Binding-site contacts:
Ligand atom CD1 contacts residue LEU13 of chain 1.W at 4.0 Å (hydrophobic).
Ligand atom CH2 contacts residue TYR14 of chain 1.Y at 3.7 Å (hydrophobic).
Ligand atom CD2 contacts residue LEU13 of chain 1.W at 3.6 Å (hydrophobic).
Ligand atom CD1 contacts residue GLU17 of chain 1.Y at 3.4 Å.
Ligand atom CG contacts residue TYR14 of chain 1.Y at 3.9 Å (hydrophobic).
Ligand atom NE1 contacts residue VAL18 of chain 1.Z at 4.4 Å.
Ligand atom OH contacts residue TYR14 of chain 1.Y at 4.2 Å.
Ligand atom CA contacts residue ARG22 of chain 1.Z at 4.2 Å.
Ligand atom CZ3 contacts residue LEU13 of chain 1.W at 3.9 Å (hydrophobic).
Ligand atom CB contacts residue TYR14 of chain 1.W at 3.6 Å (hydrophobic).
Ligand atom CE3 contacts residue TYR14 of chain 1.Y at 4.0 Å (hydrophobic).
Ligand atom CA contacts residue GLU17 of chain 1.Y at 3.0 Å.
Ligand atom NE1 contacts residue LEU13 of chain 1.W at 3.8 Å.
Ligand atom CE3 contacts residue TYR14 of chain 1.W at 4.1 Å (hydrophobic).
Ligand atom CD1 contacts residue TYR14 of chain 1.Y at 3.8 Å (hydrophobic).
Ligand atom NZ contacts residue TYR14 of chain 1.W at 3.3 Å.
Ligand atom NZ contacts residue GLU17 of chain 1.Y at 4.0 Å.
Ligand atom CH2 contacts residue LEU13 of chain 1.W at 4.4 Å (hydrophobic).
Ligand atom CZ2 contacts residue LEU13 of chain 1.Y at 3.9 Å (hydrophobic).
Ligand atom CE2 contacts residue TYR14 of chain 1.Y at 3.7 Å (hydrophobic).
Ligand atom NE1 contacts residue TYR14 of chain 1.Y at 3.7 Å.
Ligand atom OH contacts residue TYR14 of chain 1.W at 4.2 Å.
Ligand atom CH2 contacts residue GLU17 of chain 1.W at 4.4 Å.
Ligand atom CG contacts residue LEU13 of chain 1.W at 4.0 Å (hydrophobic).
Ligand atom CG contacts residue GLU17 of chain 1.Y at 4.1 Å.
Ligand atom CB contacts residue GLU17 of chain 1.Y at 3.9 Å.
Ligand atom CZ2 contacts residue LEU13 of chain 1.W at 4.0 Å (hydrophobic).
Ligand atom CD1 contacts residue LEU13 of chain 1.Y at 4.0 Å (hydrophobic).
Ligand atom CE2 contacts residue LEU13 of chain 1.W at 3.6 Å (hydrophobic).
Ligand atom CD1 contacts residue VAL18 of chain 1.Z at 4.4 Å (hydrophobic).
Ligand atom CD2 contacts residue TYR14 of chain 1.Y at 3.6 Å (hydrophobic).
Ligand atom CZ3 contacts residue GLU17 of chain 1.W at 4.4 Å.
Ligand atom CZ3 contacts residue TYR14 of chain 1.Y at 3.8 Å (hydrophobic).
Ligand atom CE2 contacts residue LEU13 of chain 1.Y at 4.1 Å (hydrophobic).
Ligand atom OH contacts residue LEU13 of chain 1.W at 3.9 Å.
Ligand atom CZ2 contacts residue TYR14 of chain 1.Y at 3.9 Å (hydrophobic).
Ligand atom NE1 contacts residue LEU13 of chain 1.Y at 3.5 Å.
Ligand atom CE3 contacts residue LEU13 of chain 1.W at 3.9 Å (hydrophobic).
Ligand atom OH contacts residue GLU17 of chain 1.W at 3.4 Å (salt-bridge).
Ligand atom CA contacts residue TYR14 of chain 1.W at 4.3 Å (hydrophobic).

This protein binds this small molecule.
Small molecule (SMILES): NCCc1c[nH]c2ccc(O)cc12

Sequence of chain 1.W:
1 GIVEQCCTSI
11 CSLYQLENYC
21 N

Sequence of chain 1.Z:
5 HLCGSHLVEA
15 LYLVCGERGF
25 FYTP

Sequence of chain 1.Y:
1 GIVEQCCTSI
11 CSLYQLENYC